The small molecule below binds the protein below.
Small molecule (SMILES): Nc1ncnc2c1ncn2[C@H]1C[C@H](O)[C@@H](COP(=O)(O)O)O1

Sequence of chain 1.EB:
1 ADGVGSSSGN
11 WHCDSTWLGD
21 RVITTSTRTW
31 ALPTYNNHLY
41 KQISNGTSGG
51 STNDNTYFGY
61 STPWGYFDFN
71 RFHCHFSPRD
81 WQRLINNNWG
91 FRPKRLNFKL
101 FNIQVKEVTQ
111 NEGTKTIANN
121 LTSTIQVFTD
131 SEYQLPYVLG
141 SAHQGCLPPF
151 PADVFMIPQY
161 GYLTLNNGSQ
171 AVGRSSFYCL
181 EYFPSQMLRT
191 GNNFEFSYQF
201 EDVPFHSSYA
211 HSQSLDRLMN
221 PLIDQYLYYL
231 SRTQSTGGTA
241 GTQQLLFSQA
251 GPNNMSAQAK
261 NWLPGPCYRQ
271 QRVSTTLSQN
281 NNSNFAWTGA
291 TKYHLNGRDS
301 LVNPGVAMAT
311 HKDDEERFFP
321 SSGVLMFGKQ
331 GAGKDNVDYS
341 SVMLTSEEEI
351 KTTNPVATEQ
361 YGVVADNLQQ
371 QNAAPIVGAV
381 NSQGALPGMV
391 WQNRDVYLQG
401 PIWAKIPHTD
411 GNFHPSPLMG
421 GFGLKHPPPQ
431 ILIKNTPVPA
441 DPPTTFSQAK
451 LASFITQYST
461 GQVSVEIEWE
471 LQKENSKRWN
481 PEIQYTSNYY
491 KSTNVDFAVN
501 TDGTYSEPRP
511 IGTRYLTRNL

Binding-site contacts:
Ligand atom C2' contacts residue PRO415 of chain 1.EB at 3.8 Å (hydrophobic).
Ligand atom N1 contacts residue PRO415 of chain 1.EB at 3.7 Å.
Ligand atom O5' contacts residue DC1 of chain 1.QF at 2.5 Å (h-bond).
Ligand atom P contacts residue DC1 of chain 1.QF at 1.6 Å.
Ligand atom N7 contacts residue SER416 of chain 1.EB at 3.3 Å.
Ligand atom C5 contacts residue PRO204 of chain 1.EB at 3.8 Å (hydrophobic).
Ligand atom C4 contacts residue PRO204 of chain 1.EB at 4.0 Å (hydrophobic).
Ligand atom OP2 contacts residue DC1 of chain 1.QF at 2.5 Å (h-bond).
Ligand atom N1 contacts residue VAL203 of chain 1.EB at 3.5 Å.
Ligand atom C1' contacts residue PRO415 of chain 1.EB at 3.7 Å (hydrophobic).
Ligand atom C5' contacts residue DC1 of chain 1.QF at 3.1 Å.
Ligand atom C2 contacts residue VAL203 of chain 1.EB at 4.1 Å (hydrophobic).
Ligand atom N9 contacts residue HIS414 of chain 1.EB at 4.1 Å.
Ligand atom N7 contacts residue ASN393 of chain 1.EB at 4.0 Å.
Ligand atom C8 contacts residue HIS414 of chain 1.EB at 3.0 Å.
Ligand atom N9 contacts residue PRO415 of chain 1.EB at 4.0 Å.
Ligand atom C6 contacts residue GLY423 of chain 1.EB at 3.9 Å.
Ligand atom C4 contacts residue PRO415 of chain 1.EB at 3.8 Å (hydrophobic).
Ligand atom N6 contacts residue SER416 of chain 1.EB at 3.4 Å (h-bond).
Ligand atom C2 contacts residue PRO415 of chain 1.EB at 3.8 Å (hydrophobic).
Ligand atom C6 contacts residue SER416 of chain 1.EB at 4.0 Å.
Ligand atom OP1 contacts residue DC1 of chain 1.QF at 2.5 Å (h-bond).
Ligand atom N1 contacts residue GLY423 of chain 1.EB at 3.0 Å (h-bond).
Ligand atom N7 contacts residue HIS414 of chain 1.EB at 3.6 Å.
Ligand atom O4' contacts residue DC1 of chain 1.QF at 3.9 Å.
Ligand atom C4' contacts residue DC1 of chain 1.QF at 3.9 Å.
Ligand atom C2 contacts residue GLY423 of chain 1.EB at 3.4 Å.
Ligand atom N7 contacts residue PRO204 of chain 1.EB at 4.1 Å.
Ligand atom N6 contacts residue PHE422 of chain 1.EB at 4.0 Å.
Ligand atom C2' contacts residue HIS414 of chain 1.EB at 3.2 Å.
Ligand atom N6 contacts residue GLY421 of chain 1.EB at 4.0 Å.
Ligand atom C2 contacts residue PRO204 of chain 1.EB at 4.1 Å (hydrophobic).
Ligand atom N6 contacts residue GLY423 of chain 1.EB at 3.4 Å (h-bond).
Ligand atom C6 contacts residue VAL203 of chain 1.EB at 4.1 Å (hydrophobic).
Ligand atom C6 contacts residue PRO415 of chain 1.EB at 3.7 Å (hydrophobic).
Ligand atom C6 contacts residue PRO204 of chain 1.EB at 3.9 Å (hydrophobic).
Ligand atom C5 contacts residue SER416 of chain 1.EB at 3.8 Å.
Ligand atom C5 contacts residue PRO415 of chain 1.EB at 3.7 Å (hydrophobic).
Ligand atom C8 contacts residue SER416 of chain 1.EB at 4.1 Å.
Ligand atom N3 contacts residue PRO415 of chain 1.EB at 3.9 Å.